Binding-site contacts:
Ligand atom F14 contacts residue PHE57 of chain 1.C at 3.4 Å.
Ligand atom N07 contacts residue GLU84 of chain 1.A at 3.4 Å (salt-bridge).
Ligand atom C02 contacts residue THR89 of chain 1.A at 3.9 Å.
Ligand atom F12 contacts residue ARG54 of chain 1.C at 3.2 Å.
Ligand atom BR1 contacts residue ILE47 of chain 1.A at 3.7 Å.
Ligand atom C03 contacts residue THR53 of chain 1.C at 3.5 Å.
Ligand atom C08 contacts residue THR78 of chain 1.A at 3.6 Å.
Ligand atom C02 contacts residue THR53 of chain 1.C at 3.5 Å.
Ligand atom C10 contacts residue THR89 of chain 1.A at 3.9 Å.
Ligand atom C05 contacts residue ARG54 of chain 1.C at 3.9 Å.
Ligand atom F12 contacts residue VAL92 of chain 1.A at 3.1 Å.
Ligand atom N07 contacts residue THR89 of chain 1.A at 4.1 Å.
Ligand atom BR1 contacts residue LEU80 of chain 1.A at 3.6 Å.
Ligand atom F13 contacts residue THR89 of chain 1.A at 4.0 Å.
Ligand atom C06 contacts residue THR53 of chain 1.C at 4.0 Å.
Ligand atom N09 contacts residue LEU80 of chain 1.A at 3.8 Å.
Ligand atom N09 contacts residue THR78 of chain 1.A at 3.7 Å.
Ligand atom C03 contacts residue THR89 of chain 1.A at 4.0 Å.
Ligand atom C03 contacts residue LEU93 of chain 1.A at 3.9 Å (hydrophobic).
Ligand atom C06 contacts residue THR89 of chain 1.A at 4.1 Å.
Ligand atom C05 contacts residue THR53 of chain 1.C at 4.1 Å.
Ligand atom C05 contacts residue GLU84 of chain 1.A at 3.6 Å.
Ligand atom C11 contacts residue ARG54 of chain 1.C at 4.1 Å.
Ligand atom C05 contacts residue PO41 of chain 1.L at 4.0 Å.
Ligand atom C11 contacts residue VAL92 of chain 1.A at 3.9 Å (hydrophobic).
Ligand atom F14 contacts residue ARG54 of chain 1.C at 3.4 Å.
Ligand atom C04 contacts residue THR53 of chain 1.C at 3.8 Å.
Ligand atom N07 contacts residue PO41 of chain 1.L at 3.4 Å (h-bond).
Ligand atom F14 contacts residue THR53 of chain 1.C at 4.0 Å.
Ligand atom F14 contacts residue TYR96 of chain 1.A at 3.9 Å.
Ligand atom C06 contacts residue GLU84 of chain 1.A at 3.6 Å.
Ligand atom F13 contacts residue LEU93 of chain 1.A at 3.5 Å.
Ligand atom C08 contacts residue ASP83 of chain 1.A at 3.1 Å.
Ligand atom F13 contacts residue VAL92 of chain 1.A at 3.4 Å.
Ligand atom C03 contacts residue PHE57 of chain 1.C at 4.0 Å (hydrophobic).
Ligand atom BR1 contacts residue VAL73 of chain 1.A at 4.1 Å.
Ligand atom C08 contacts residue LEU80 of chain 1.A at 4.0 Å (hydrophobic).
Ligand atom F13 contacts residue TYR96 of chain 1.A at 4.2 Å.
Ligand atom C10 contacts residue THR53 of chain 1.C at 3.8 Å.
Ligand atom N07 contacts residue ASP83 of chain 1.A at 3.3 Å (salt-bridge).

Sequence of chain 1.A:
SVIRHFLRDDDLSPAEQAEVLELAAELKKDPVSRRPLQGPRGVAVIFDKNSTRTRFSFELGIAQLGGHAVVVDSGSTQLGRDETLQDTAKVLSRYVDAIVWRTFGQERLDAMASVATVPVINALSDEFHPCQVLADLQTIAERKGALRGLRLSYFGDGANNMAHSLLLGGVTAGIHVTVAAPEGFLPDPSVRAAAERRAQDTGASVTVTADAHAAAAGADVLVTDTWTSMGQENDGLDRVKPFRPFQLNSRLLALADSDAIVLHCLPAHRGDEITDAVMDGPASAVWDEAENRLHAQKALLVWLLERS

Sequence of chain 1.C:
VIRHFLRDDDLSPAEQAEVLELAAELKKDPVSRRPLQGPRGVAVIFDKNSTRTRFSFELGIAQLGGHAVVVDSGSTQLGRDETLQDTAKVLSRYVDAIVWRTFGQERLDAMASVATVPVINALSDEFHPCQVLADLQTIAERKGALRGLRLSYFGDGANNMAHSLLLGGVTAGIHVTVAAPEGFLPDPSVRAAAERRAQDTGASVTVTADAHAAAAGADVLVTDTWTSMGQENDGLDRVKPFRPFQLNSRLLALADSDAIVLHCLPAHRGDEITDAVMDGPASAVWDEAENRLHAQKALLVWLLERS

A protein and the small-molecule ligand that binds it are described below.
Small molecule (SMILES): FC(F)(F)c1cc(Br)c2nc[nH]c2c1